Binding-site contacts:
Ligand atom C4 contacts residue ASN240 of chain 41.F at 4.3 Å.
Ligand atom C3 contacts residue ASN240 of chain 41.F at 3.7 Å.
Ligand atom C2 contacts residue ASN240 of chain 41.F at 2.5 Å.
Ligand atom C1 contacts residue ASN240 of chain 41.F at 1.5 Å.
Ligand atom O7 contacts residue ASN240 of chain 41.F at 3.0 Å (h-bond).
Ligand atom O7 contacts residue GLY239 of chain 41.F at 3.6 Å.
Ligand atom C5 contacts residue ASN240 of chain 41.F at 3.7 Å.
Ligand atom C7 contacts residue ASN240 of chain 41.F at 3.2 Å.
Ligand atom N2 contacts residue ASN240 of chain 41.F at 2.8 Å (h-bond).
Ligand atom O5 contacts residue ASN240 of chain 41.F at 2.4 Å (h-bond).
Ligand atom C8 contacts residue ASN240 of chain 41.F at 3.9 Å.

This protein binds this small molecule.
Small molecule (SMILES): CC(=O)N[C@@H]1[C@@H](O)[C@H](O)[C@@H](CO)O[C@H]1O

Sequence of chain 41.F:
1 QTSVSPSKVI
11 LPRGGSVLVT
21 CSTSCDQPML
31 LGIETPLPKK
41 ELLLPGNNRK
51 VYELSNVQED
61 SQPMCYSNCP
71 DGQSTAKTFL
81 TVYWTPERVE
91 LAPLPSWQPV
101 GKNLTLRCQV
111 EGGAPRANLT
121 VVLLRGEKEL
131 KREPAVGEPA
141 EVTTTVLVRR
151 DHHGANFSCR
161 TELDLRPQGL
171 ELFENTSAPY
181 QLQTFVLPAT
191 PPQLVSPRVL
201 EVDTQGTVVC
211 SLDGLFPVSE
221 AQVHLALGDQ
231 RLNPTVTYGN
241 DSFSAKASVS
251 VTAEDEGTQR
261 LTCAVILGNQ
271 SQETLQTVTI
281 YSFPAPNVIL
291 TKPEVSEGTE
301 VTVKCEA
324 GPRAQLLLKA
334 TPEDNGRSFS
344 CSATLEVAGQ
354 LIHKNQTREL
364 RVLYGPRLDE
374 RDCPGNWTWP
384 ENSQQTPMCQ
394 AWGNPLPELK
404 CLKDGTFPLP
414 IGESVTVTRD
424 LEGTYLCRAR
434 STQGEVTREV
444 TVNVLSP